Sequence of chain 48.A:
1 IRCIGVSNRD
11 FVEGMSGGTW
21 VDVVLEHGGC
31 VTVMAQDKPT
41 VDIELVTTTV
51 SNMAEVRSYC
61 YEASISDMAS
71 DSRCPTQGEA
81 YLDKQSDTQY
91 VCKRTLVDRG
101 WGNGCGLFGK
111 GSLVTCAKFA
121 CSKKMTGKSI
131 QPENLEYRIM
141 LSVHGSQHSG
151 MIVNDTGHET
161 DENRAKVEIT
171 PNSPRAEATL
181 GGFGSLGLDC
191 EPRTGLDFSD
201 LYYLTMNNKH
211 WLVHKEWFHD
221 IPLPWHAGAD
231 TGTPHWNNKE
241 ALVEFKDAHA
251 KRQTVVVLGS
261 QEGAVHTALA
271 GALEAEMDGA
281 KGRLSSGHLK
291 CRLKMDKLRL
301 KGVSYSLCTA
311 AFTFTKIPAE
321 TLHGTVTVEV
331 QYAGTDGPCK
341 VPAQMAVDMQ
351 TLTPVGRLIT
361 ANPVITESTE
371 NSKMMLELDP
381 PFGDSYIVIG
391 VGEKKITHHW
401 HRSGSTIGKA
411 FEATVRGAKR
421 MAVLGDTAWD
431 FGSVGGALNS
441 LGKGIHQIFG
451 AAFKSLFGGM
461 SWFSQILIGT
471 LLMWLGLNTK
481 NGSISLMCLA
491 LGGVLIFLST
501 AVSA

Binding-site contacts:
Ligand atom O7 contacts residue ASN154 of chain 48.A at 4.3 Å.
Ligand atom O5 contacts residue THR156 of chain 48.A at 3.9 Å.
Ligand atom O5 contacts residue ASN154 of chain 48.A at 2.3 Å (h-bond).
Ligand atom C7 contacts residue ASN154 of chain 48.A at 3.3 Å.
Ligand atom C2 contacts residue THR156 of chain 48.A at 4.2 Å.
Ligand atom C4 contacts residue ASN154 of chain 48.A at 4.3 Å.
Ligand atom C5 contacts residue THR156 of chain 48.A at 4.1 Å.
Ligand atom O5 contacts residue MET151 of chain 48.A at 3.9 Å.
Ligand atom C5 contacts residue ASN154 of chain 48.A at 3.7 Å.
Ligand atom C3 contacts residue ASN154 of chain 48.A at 3.8 Å.
Ligand atom O6 contacts residue MET151 of chain 48.A at 4.0 Å.
Ligand atom C2 contacts residue ASN154 of chain 48.A at 2.5 Å.
Ligand atom N2 contacts residue ASN154 of chain 48.A at 2.9 Å (h-bond).
Ligand atom C1 contacts residue THR156 of chain 48.A at 3.2 Å.
Ligand atom N2 contacts residue THR156 of chain 48.A at 4.3 Å.
Ligand atom C1 contacts residue ASN154 of chain 48.A at 1.4 Å.
Ligand atom C6 contacts residue MET151 of chain 48.A at 4.0 Å (hydrophobic).
Ligand atom C8 contacts residue ASN154 of chain 48.A at 2.8 Å.
Ligand atom C3 contacts residue THR156 of chain 48.A at 4.5 Å.

The protein below binds the small molecule below.
Small molecule (SMILES): CC(=O)N[C@@H]1[C@@H](O)[C@H](O)[C@@H](CO)O[C@H]1O